This protein binds this small molecule.
Small molecule (SMILES): CC(=O)N[C@@H]1[C@@H](O)[C@H](O)[C@@H](CO)O[C@H]1O

Sequence of chain 1.A:
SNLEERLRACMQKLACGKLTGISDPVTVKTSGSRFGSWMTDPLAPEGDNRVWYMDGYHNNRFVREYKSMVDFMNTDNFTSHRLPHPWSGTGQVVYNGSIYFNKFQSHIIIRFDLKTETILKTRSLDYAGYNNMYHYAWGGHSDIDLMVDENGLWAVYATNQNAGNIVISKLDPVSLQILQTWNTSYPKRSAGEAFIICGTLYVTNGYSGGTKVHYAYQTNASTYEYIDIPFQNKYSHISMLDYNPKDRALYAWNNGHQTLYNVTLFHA

Binding-site contacts:
Ligand atom C4 contacts residue ASN184 of chain 1.A at 4.2 Å.
Ligand atom C6 contacts residue GLN162 of chain 1.A at 3.3 Å.
Ligand atom C2 contacts residue ASN184 of chain 1.A at 2.5 Å.
Ligand atom C1 contacts residue ASN184 of chain 1.A at 1.4 Å.
Ligand atom C8 contacts residue THR182 of chain 1.A at 3.4 Å.
Ligand atom O6 contacts residue ASN163 of chain 1.A at 4.5 Å.
Ligand atom C8 contacts residue ASN184 of chain 1.A at 4.4 Å.
Ligand atom O5 contacts residue ASN184 of chain 1.A at 2.3 Å (h-bond).
Ligand atom N2 contacts residue ASN184 of chain 1.A at 2.9 Å (h-bond).
Ligand atom C3 contacts residue ASN184 of chain 1.A at 3.8 Å.
Ligand atom O7 contacts residue ASN184 of chain 1.A at 3.1 Å (h-bond).
Ligand atom C4 contacts residue GLN162 of chain 1.A at 4.2 Å.
Ligand atom O4 contacts residue GLN162 of chain 1.A at 3.6 Å.
Ligand atom C7 contacts residue ASN184 of chain 1.A at 3.2 Å.
Ligand atom C5 contacts residue GLN162 of chain 1.A at 3.6 Å.
Ligand atom C5 contacts residue ASN184 of chain 1.A at 3.7 Å.
Ligand atom O6 contacts residue GLN162 of chain 1.A at 2.8 Å (h-bond).